Binding-site contacts:
Ligand atom C6 contacts residue CYS589 of chain 2.A at 1.8 Å (hydrophobic).
Ligand atom CM5 contacts residue GLN354 of chain 2.A at 3.4 Å.
Ligand atom CM5 contacts residue CYS589 of chain 2.A at 3.2 Å (hydrophobic).
Ligand atom C2 contacts residue CYS589 of chain 2.A at 4.3 Å (hydrophobic).
Ligand atom O4 contacts residue GLN354 of chain 2.A at 3.1 Å.
Ligand atom C5 contacts residue CYS589 of chain 2.A at 2.9 Å (hydrophobic).
Ligand atom O3 contacts residue GLU250 of chain 2.A at 4.1 Å.
Ligand atom C4 contacts residue CYS589 of chain 2.A at 4.3 Å (hydrophobic).
Ligand atom CM3 contacts residue GLN354 of chain 2.A at 3.5 Å.
Ligand atom C1 contacts residue CYS589 of chain 2.A at 2.9 Å (hydrophobic).
Ligand atom CM5 contacts residue ARG358 of chain 2.A at 4.0 Å.
Ligand atom C4 contacts residue GLN354 of chain 2.A at 4.1 Å.
Ligand atom CM5 contacts residue LYS357 of chain 2.A at 4.1 Å.
Ligand atom O1 contacts residue CYS589 of chain 2.A at 2.8 Å (h-bond).
Ligand atom O3 contacts residue GLN354 of chain 2.A at 3.8 Å.

Sequence of chain 2.A:
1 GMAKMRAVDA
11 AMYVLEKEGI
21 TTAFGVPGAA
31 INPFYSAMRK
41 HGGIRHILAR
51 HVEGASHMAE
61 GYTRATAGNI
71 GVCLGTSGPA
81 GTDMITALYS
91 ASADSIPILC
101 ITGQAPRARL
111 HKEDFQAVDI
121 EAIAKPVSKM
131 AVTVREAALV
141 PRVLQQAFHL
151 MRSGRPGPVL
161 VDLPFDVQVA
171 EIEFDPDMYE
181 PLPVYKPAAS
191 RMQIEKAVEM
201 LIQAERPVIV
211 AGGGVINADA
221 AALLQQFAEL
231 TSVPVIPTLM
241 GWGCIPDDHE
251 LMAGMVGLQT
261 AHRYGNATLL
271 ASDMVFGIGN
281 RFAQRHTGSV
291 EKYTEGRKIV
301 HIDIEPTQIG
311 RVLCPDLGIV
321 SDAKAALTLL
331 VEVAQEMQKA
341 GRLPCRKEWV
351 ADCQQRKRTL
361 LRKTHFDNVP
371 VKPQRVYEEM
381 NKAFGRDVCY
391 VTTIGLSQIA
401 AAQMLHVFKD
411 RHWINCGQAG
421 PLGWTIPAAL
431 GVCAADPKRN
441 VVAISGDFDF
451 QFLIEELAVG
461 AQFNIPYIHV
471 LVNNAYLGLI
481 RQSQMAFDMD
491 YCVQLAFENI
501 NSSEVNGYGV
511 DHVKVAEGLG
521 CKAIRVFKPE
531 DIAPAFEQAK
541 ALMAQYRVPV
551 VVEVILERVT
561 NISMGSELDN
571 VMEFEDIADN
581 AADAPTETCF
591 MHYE

A protein and the small-molecule ligand that binds it are described below.
Small molecule (SMILES): COC1=C(OC)C(=O)C(C)=CC1=O